A small-molecule ligand and the protein it binds are described below.
Small molecule (SMILES): CC[C@H](C)[C@H](NC(=O)[C@H](CCC(N)=O)NC(=O)[C@@H]1CCCN1)C(=O)N[C@H](C(=O)N[C@@H](CC(N)=O)C(=O)N[C@@H](CCCN=C(N)N)C(=O)N1CCC[C@H]1C=O)[C@@H](C)CC

Sequence of chain 2.A:
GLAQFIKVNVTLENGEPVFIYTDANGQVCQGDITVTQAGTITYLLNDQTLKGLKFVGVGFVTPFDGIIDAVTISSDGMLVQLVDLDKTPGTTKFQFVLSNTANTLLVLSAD

Binding-site contacts:
Ligand atom O contacts residue THR99 of chain 2.A at 3.2 Å.
Ligand atom N contacts residue ASP94 of chain 2.A at 3.4 Å (salt-bridge).
Ligand atom N contacts residue VAL43 of chain 2.A at 2.9 Å (h-bond).
Ligand atom CB contacts residue ASP94 of chain 2.A at 2.9 Å.
Ligand atom O contacts residue VAL43 of chain 2.A at 3.3 Å (h-bond).
Ligand atom CA contacts residue THR100 of chain 2.A at 3.2 Å.
Ligand atom CD contacts residue PHE102 of chain 2.A at 3.5 Å (hydrophobic).
Ligand atom OD1 contacts residue ASP92 of chain 2.A at 2.6 Å (salt-bridge).
Ligand atom CA contacts residue ASP94 of chain 2.A at 3.0 Å.
Ligand atom CA contacts residue ILE41 of chain 2.A at 3.4 Å (hydrophobic).
Ligand atom O contacts residue THR42 of chain 2.A at 3.2 Å.
Ligand atom CG1 contacts residue PHE102 of chain 2.A at 3.5 Å (hydrophobic).
Ligand atom CA contacts residue ASP40 of chain 2.A at 3.6 Å.
Ligand atom N contacts residue GLY98 of chain 2.A at 2.8 Å (h-bond).
Ligand atom CG contacts residue ASP92 of chain 2.A at 3.5 Å.
Ligand atom C contacts residue THR100 of chain 2.A at 3.5 Å.
Ligand atom N contacts residue ASP40 of chain 2.A at 2.8 Å (salt-bridge).
Ligand atom CB contacts residue THR100 of chain 2.A at 3.6 Å.
Ligand atom ND2 contacts residue ILE75 of chain 2.A at 3.0 Å (h-bond).
Ligand atom ND2 contacts residue THR96 of chain 2.A at 3.0 Å (h-bond).
Ligand atom CA contacts residue GLY98 of chain 2.A at 3.5 Å.
Ligand atom O contacts residue ILE41 of chain 2.A at 3.4 Å (h-bond).
Ligand atom O contacts residue THR100 of chain 2.A at 2.9 Å (h-bond).
Ligand atom CB contacts residue THR96 of chain 2.A at 3.3 Å.
Ligand atom N contacts residue PHE102 of chain 2.A at 3.1 Å (h-bond).
Ligand atom CB contacts residue GLN38 of chain 2.A at 3.6 Å.
Ligand atom O contacts residue THR44 of chain 2.A at 3.1 Å.
Ligand atom O contacts residue LYS101 of chain 2.A at 3.5 Å.
Ligand atom CB contacts residue ASP40 of chain 2.A at 3.5 Å.
Ligand atom O contacts residue ASP94 of chain 2.A at 3.6 Å (salt-bridge).
Ligand atom CB contacts residue ASP94 of chain 2.A at 3.3 Å.
Ligand atom O contacts residue ASP40 of chain 2.A at 3.2 Å.
Ligand atom O contacts residue VAL43 of chain 2.A at 2.9 Å (h-bond).
Ligand atom N contacts residue THR100 of chain 2.A at 2.9 Å (h-bond).
Ligand atom ND2 contacts residue ASP92 of chain 2.A at 3.1 Å (salt-bridge).
Ligand atom N contacts residue ILE41 of chain 2.A at 3.0 Å (h-bond).
Ligand atom O contacts residue PHE102 of chain 2.A at 3.0 Å (h-bond).
Ligand atom CG2 contacts residue ASP92 of chain 2.A at 3.5 Å.
Ligand atom O contacts residue GLY98 of chain 2.A at 3.4 Å (h-bond).
Ligand atom CG1 contacts residue THR99 of chain 2.A at 3.6 Å.